Binding-site contacts:
Ligand atom C1 contacts residue ASN61 of chain 1.C at 1.4 Å.
Ligand atom O5 contacts residue TYR28 of chain 1.C at 4.4 Å.
Ligand atom C3 contacts residue ASN61 of chain 1.C at 3.8 Å.
Ligand atom C8 contacts residue ASN61 of chain 1.C at 4.4 Å.
Ligand atom O5 contacts residue ASN61 of chain 1.C at 2.4 Å (h-bond).
Ligand atom C7 contacts residue ASN61 of chain 1.C at 3.4 Å.
Ligand atom C2 contacts residue ASN61 of chain 1.C at 2.5 Å.
Ligand atom N2 contacts residue ASN61 of chain 1.C at 2.9 Å (h-bond).
Ligand atom C4 contacts residue ASN61 of chain 1.C at 4.3 Å.
Ligand atom C5 contacts residue ASN61 of chain 1.C at 3.6 Å.
Ligand atom O7 contacts residue ASN61 of chain 1.C at 3.5 Å (h-bond).

The protein below binds the small molecule below.
Small molecule (SMILES): CC(=O)N[C@@H]1[C@@H](O)[C@H](O)[C@@H](CO)O[C@H]1O

Sequence of chain 1.C:
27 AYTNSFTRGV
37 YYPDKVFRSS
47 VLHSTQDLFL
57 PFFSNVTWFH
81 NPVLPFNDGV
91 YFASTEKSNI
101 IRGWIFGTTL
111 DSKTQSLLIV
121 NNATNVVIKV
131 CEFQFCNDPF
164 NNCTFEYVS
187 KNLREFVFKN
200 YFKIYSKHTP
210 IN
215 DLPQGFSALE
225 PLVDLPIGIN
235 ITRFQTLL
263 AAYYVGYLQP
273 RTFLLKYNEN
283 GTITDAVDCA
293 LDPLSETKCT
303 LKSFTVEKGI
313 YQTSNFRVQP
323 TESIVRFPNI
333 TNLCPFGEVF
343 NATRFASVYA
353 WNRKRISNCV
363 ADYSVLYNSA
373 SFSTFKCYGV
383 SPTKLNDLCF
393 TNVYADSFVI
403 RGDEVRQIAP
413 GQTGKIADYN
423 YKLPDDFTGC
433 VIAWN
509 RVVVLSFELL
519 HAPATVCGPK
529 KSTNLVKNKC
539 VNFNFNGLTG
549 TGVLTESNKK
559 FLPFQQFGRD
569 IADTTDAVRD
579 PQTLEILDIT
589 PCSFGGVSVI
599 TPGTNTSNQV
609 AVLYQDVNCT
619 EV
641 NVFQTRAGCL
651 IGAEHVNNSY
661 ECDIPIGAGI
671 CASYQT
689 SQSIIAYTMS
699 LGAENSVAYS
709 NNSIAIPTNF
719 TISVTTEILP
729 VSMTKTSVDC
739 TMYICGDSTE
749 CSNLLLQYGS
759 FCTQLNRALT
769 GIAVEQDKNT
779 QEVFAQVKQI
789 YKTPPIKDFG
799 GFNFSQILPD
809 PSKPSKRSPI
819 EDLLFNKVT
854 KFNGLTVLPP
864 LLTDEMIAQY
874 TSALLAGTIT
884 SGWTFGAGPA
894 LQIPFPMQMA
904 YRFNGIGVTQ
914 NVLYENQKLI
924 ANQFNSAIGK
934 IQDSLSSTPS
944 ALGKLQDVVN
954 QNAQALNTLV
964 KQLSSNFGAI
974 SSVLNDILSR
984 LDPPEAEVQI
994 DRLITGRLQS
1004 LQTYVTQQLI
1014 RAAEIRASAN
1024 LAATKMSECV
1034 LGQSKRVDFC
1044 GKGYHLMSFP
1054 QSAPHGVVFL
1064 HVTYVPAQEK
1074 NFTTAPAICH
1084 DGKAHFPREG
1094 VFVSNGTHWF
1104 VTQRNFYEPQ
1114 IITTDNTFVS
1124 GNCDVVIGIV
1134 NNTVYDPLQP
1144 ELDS